Sequence of chain 1.C:
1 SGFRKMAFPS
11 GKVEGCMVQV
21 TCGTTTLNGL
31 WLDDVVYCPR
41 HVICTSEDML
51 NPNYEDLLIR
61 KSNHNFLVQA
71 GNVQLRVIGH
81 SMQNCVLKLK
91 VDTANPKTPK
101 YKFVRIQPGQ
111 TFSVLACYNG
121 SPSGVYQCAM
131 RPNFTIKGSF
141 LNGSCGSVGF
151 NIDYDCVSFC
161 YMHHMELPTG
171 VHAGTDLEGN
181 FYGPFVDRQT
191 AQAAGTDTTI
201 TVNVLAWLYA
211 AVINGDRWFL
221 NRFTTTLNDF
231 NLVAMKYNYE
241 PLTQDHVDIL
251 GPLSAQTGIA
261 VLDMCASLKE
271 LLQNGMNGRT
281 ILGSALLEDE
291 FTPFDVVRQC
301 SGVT

Binding-site contacts:
Ligand atom O contacts residue GLY143 of chain 1.D at 2.3 Å (h-bond).
Ligand atom O contacts residue SER144 of chain 1.D at 3.4 Å (h-bond).
Ligand atom CZ contacts residue THR190 of chain 1.D at 3.4 Å.
Ligand atom CG contacts residue THR26 of chain 1.D at 2.8 Å.
Ligand atom O contacts residue CYS145 of chain 1.D at 3.4 Å (h-bond).
Ligand atom O contacts residue ASN142 of chain 1.D at 3.4 Å.
Ligand atom CB contacts residue GLU166 of chain 1.D at 3.4 Å.
Ligand atom C contacts residue GLY143 of chain 1.D at 3.4 Å.
Ligand atom CB contacts residue THR26 of chain 1.D at 2.9 Å.
Ligand atom CA contacts residue SER1 of chain 1.C at 3.0 Å.
Ligand atom CD2 contacts residue THR190 of chain 1.D at 2.8 Å.
Ligand atom O contacts residue THR25 of chain 1.D at 3.2 Å.
Ligand atom C contacts residue SER1 of chain 1.C at 3.0 Å.
Ligand atom CE1 contacts residue THR24 of chain 1.D at 3.1 Å.
Ligand atom OE1 contacts residue GLU166 of chain 1.D at 3.4 Å (salt-bridge).
Ligand atom CG contacts residue THR190 of chain 1.D at 3.0 Å.
Ligand atom CD1 contacts residue THR26 of chain 1.D at 2.8 Å.
Ligand atom OH contacts residue THR24 of chain 1.D at 3.3 Å (h-bond).
Ligand atom NE2 contacts residue HIS163 of chain 1.D at 2.6 Å (h-bond).
Ligand atom NH2 contacts residue TYR118 of chain 1.D at 3.2 Å.
Ligand atom CD contacts residue ASN142 of chain 1.D at 3.3 Å.
Ligand atom N contacts residue CYS145 of chain 1.D at 2.6 Å (h-bond).
Ligand atom CA contacts residue CYS145 of chain 1.D at 2.9 Å (hydrophobic).
Ligand atom O contacts residue GLN189 of chain 1.D at 3.1 Å (h-bond).
Ligand atom OE2 contacts residue LEU141 of chain 1.D at 2.9 Å.
Ligand atom NB contacts residue SER1 of chain 1.C at 2.8 Å (h-bond).
Ligand atom NE2 contacts residue PHE140 of chain 1.D at 3.4 Å.
Ligand atom CB contacts residue CYS145 of chain 1.D at 3.1 Å (hydrophobic).
Ligand atom O contacts residue MET49 of chain 1.D at 3.1 Å (h-bond).
Ligand atom N contacts residue CYS145 of chain 1.D at 3.4 Å (h-bond).
Ligand atom NB contacts residue GLU166 of chain 1.D at 2.9 Å (salt-bridge).
Ligand atom CE1 contacts residue THR26 of chain 1.D at 3.1 Å.
Ligand atom OE2 contacts residue ASN142 of chain 1.D at 2.7 Å (h-bond).
Ligand atom NH1 contacts residue SER301 of chain 1.C at 3.2 Å (h-bond).
Ligand atom CE2 contacts residue THR190 of chain 1.D at 3.1 Å.
Ligand atom CB contacts residue SER1 of chain 1.C at 3.2 Å.
Ligand atom C contacts residue CYS145 of chain 1.D at 2.9 Å (hydrophobic).
Ligand atom O contacts residue GLU166 of chain 1.D at 3.1 Å (salt-bridge).
Ligand atom CD1 contacts residue THR190 of chain 1.D at 3.4 Å.
Ligand atom NH2 contacts residue ASN142 of chain 1.D at 3.0 Å (h-bond).

Sequence of chain 1.D:
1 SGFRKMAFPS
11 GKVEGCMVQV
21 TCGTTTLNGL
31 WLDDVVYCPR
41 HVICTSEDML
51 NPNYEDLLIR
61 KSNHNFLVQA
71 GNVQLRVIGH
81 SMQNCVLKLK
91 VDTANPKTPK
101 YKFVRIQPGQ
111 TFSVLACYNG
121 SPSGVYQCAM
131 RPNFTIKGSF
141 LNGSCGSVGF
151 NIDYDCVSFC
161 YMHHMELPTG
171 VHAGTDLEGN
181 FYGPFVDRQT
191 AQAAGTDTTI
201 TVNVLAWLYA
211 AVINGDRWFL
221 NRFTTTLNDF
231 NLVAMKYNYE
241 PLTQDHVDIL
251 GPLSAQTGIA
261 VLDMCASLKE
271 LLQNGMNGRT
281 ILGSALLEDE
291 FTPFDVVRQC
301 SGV

A small-molecule ligand and the protein it binds are described below.
Small molecule (SMILES): CC(C)C[C@H](NC(=O)[C@@H](Cc1ccc(O)cc1)NC(=O)C[Se]C[C@H](NC(=O)[C@H](CCC(=O)O)NC(=O)[C@H](CCCN=C(N)N)NC(=O)[C@H](CCCN=C(N)N)NC(=O)[C@@H](N)CCCCN)C(N)=O)C(=O)N[C@@H](CCC(N)=O)C(=O)N[C@@H](Cc1ccc(O)cc1)C(=O)N[C@@H](C)C=O